This small molecule binds to this protein.
Small molecule (SMILES): Nc1nc(O)c2c(n1)[nH]c[n+]2Cc1ccc(F)c(F)c1

Binding-site contacts:
Ligand atom C12 contacts residue TRP107 of chain 1.B at 3.7 Å (hydrophobic).
Ligand atom C12 contacts residue TYR62 of chain 1.B at 3.9 Å (hydrophobic).
Ligand atom N1 contacts residue LEU65 of chain 1.B at 3.8 Å.
Ligand atom N7 contacts residue ALA111 of chain 1.B at 3.3 Å.
Ligand atom C9 contacts residue TYR62 of chain 1.B at 3.8 Å (hydrophobic).
Ligand atom C2 contacts residue TRP108 of chain 1.B at 3.4 Å (hydrophobic).
Ligand atom C6 contacts residue TYR62 of chain 1.B at 3.7 Å (hydrophobic).
Ligand atom C3 contacts residue ALA111 of chain 1.B at 3.8 Å (hydrophobic).
Ligand atom C5 contacts residue TRP108 of chain 1.B at 3.3 Å (hydrophobic).
Ligand atom C11 contacts residue TYR62 of chain 1.B at 3.9 Å (hydrophobic).
Ligand atom N3 contacts residue TYR62 of chain 1.B at 3.5 Å.
Ligand atom N4 contacts residue TYR62 of chain 1.B at 4.0 Å.
Ligand atom F2 contacts residue TYR62 of chain 1.B at 3.9 Å.
Ligand atom C2 contacts residue ALA111 of chain 1.B at 3.7 Å (hydrophobic).
Ligand atom N4 contacts residue ASP66 of chain 1.B at 2.7 Å (salt-bridge).
Ligand atom C9 contacts residue TRP107 of chain 1.B at 3.7 Å (hydrophobic).
Ligand atom N3 contacts residue LEU115 of chain 1.B at 3.9 Å.
Ligand atom C1 contacts residue ASP66 of chain 1.B at 3.6 Å.
Ligand atom N9 contacts residue TRP108 of chain 1.B at 3.8 Å.
Ligand atom C8 contacts residue TYR62 of chain 1.B at 3.6 Å (hydrophobic).
Ligand atom F1 contacts residue RBL1 of chain 1.Q at 3.1 Å.
Ligand atom N1 contacts residue ASP66 of chain 1.B at 2.9 Å (salt-bridge).
Ligand atom C8 contacts residue ALA111 of chain 1.B at 3.5 Å (hydrophobic).
Ligand atom O6 contacts residue LEU79 of chain 1.B at 3.7 Å.
Ligand atom C9 contacts residue TRP108 of chain 1.B at 3.4 Å (hydrophobic).
Ligand atom C6 contacts residue ASP66 of chain 1.B at 3.6 Å.
Ligand atom C6 contacts residue LEU115 of chain 1.B at 3.9 Å (hydrophobic).
Ligand atom F1 contacts residue TYR62 of chain 1.B at 3.8 Å.
Ligand atom C3 contacts residue TRP107 of chain 1.B at 3.2 Å (hydrophobic).
Ligand atom N9 contacts residue TYR62 of chain 1.B at 3.5 Å.
Ligand atom C4 contacts residue TYR62 of chain 1.B at 3.4 Å (hydrophobic).
Ligand atom N9 contacts residue HIS112 of chain 1.B at 3.9 Å.
Ligand atom C10 contacts residue TYR62 of chain 1.B at 3.9 Å (hydrophobic).
Ligand atom N1 contacts residue LEU115 of chain 1.B at 3.7 Å.
Ligand atom C7 contacts residue TRP107 of chain 1.B at 3.4 Å (hydrophobic).
Ligand atom C2 contacts residue TYR62 of chain 1.B at 3.8 Å (hydrophobic).
Ligand atom C1 contacts residue TYR62 of chain 1.B at 3.9 Å (hydrophobic).
Ligand atom O6 contacts residue ASP66 of chain 1.B at 3.5 Å (salt-bridge).
Ligand atom C5 contacts residue TRP107 of chain 1.B at 3.5 Å (hydrophobic).
Ligand atom C9 contacts residue RBL1 of chain 1.Q at 3.5 Å.

Sequence of chain 1.B:
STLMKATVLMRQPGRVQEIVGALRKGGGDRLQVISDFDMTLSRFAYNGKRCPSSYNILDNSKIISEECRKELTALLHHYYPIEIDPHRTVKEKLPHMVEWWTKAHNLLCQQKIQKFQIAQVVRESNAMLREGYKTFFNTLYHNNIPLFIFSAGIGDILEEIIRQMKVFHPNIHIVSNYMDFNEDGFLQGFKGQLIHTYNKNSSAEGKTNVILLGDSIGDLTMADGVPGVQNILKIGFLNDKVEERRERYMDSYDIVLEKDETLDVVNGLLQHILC